Binding-site contacts:
Ligand atom C2 contacts residue ASN265 of chain 1.A at 2.7 Å.
Ligand atom C7 contacts residue THR267 of chain 1.A at 3.6 Å.
Ligand atom O5 contacts residue ASN265 of chain 1.A at 2.3 Å (h-bond).
Ligand atom C7 contacts residue ILE266 of chain 1.A at 4.5 Å (hydrophobic).
Ligand atom O5 contacts residue THR139 of chain 1.A at 4.2 Å.
Ligand atom C4 contacts residue ASN265 of chain 1.A at 4.3 Å.
Ligand atom N2 contacts residue ASN265 of chain 1.A at 3.0 Å.
Ligand atom C3 contacts residue THR267 of chain 1.A at 4.4 Å.
Ligand atom C5 contacts residue ASN265 of chain 1.A at 3.6 Å.
Ligand atom O7 contacts residue ASN265 of chain 1.A at 4.1 Å.
Ligand atom C1 contacts residue ASN265 of chain 1.A at 1.5 Å.
Ligand atom C8 contacts residue THR267 of chain 1.A at 3.4 Å.
Ligand atom C7 contacts residue ASN265 of chain 1.A at 3.5 Å.
Ligand atom C8 contacts residue ASN265 of chain 1.A at 3.9 Å.
Ligand atom C8 contacts residue ILE266 of chain 1.A at 3.2 Å (hydrophobic).
Ligand atom C3 contacts residue ASN265 of chain 1.A at 3.9 Å.
Ligand atom C1 contacts residue THR139 of chain 1.A at 3.8 Å.
Ligand atom C1 contacts residue THR267 of chain 1.A at 4.1 Å.
Ligand atom C2 contacts residue THR267 of chain 1.A at 4.0 Å.
Ligand atom N2 contacts residue THR267 of chain 1.A at 3.0 Å (h-bond).

A small-molecule ligand and the protein it binds are described below.
Small molecule (SMILES): CC(=O)N[C@@H]1[C@@H](O)[C@H](O)[C@@H](CO)O[C@H]1O

Sequence of chain 1.A:
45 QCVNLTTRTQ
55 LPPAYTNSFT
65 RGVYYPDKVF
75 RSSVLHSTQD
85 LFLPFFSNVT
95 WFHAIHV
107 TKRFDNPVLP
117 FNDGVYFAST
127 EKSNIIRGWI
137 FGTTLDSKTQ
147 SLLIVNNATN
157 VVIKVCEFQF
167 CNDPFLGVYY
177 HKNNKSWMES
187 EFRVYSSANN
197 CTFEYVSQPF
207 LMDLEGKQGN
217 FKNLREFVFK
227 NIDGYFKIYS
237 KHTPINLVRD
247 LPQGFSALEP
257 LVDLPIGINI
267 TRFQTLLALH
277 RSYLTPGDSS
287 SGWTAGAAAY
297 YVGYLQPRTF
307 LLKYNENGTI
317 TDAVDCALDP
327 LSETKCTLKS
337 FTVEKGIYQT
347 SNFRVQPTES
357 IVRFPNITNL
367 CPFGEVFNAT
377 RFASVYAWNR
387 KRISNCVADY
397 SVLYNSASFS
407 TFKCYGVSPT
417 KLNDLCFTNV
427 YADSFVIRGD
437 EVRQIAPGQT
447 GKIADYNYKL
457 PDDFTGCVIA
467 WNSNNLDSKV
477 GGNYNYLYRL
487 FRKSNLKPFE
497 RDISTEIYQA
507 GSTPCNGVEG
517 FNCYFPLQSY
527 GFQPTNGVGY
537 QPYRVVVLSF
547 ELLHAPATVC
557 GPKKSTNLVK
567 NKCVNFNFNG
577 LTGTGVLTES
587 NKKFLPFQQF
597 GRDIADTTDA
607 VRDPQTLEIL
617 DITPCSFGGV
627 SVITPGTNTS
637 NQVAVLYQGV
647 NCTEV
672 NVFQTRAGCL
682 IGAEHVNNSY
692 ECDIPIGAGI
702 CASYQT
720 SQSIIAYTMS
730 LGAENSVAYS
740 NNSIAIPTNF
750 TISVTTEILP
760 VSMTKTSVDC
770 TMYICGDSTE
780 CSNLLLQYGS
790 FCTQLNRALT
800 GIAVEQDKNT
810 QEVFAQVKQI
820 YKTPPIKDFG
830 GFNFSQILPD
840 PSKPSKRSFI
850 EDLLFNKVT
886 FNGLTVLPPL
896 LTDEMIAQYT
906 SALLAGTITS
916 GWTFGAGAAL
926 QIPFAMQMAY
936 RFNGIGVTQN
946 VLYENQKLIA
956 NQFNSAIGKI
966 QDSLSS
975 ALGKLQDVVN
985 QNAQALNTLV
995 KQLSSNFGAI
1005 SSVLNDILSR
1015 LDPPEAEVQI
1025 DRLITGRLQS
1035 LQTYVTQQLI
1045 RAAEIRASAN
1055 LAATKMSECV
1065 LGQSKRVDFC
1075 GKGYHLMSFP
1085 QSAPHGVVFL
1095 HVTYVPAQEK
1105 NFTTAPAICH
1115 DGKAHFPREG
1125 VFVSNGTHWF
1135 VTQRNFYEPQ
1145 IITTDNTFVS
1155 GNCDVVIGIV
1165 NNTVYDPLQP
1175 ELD